Sequence of chain 3.A:
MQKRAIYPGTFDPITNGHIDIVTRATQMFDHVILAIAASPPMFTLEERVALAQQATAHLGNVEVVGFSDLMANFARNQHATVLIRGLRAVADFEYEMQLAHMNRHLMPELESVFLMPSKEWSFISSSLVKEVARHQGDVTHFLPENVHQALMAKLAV

Sequence of chain 8.A:
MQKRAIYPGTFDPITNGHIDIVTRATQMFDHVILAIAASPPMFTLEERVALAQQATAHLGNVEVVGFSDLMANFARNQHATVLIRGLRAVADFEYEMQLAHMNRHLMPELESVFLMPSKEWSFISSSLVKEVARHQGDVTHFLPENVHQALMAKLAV

The small molecule below binds the protein below.
Small molecule (SMILES): COc1nnc(-c2ccc(Cl)cc2)c(C)c1C

Binding-site contacts:
Ligand atom C12 contacts residue ASP72 of chain 3.A at 4.0 Å.
Ligand atom C12 contacts residue ALA37 of chain 3.A at 3.7 Å (hydrophobic).
Ligand atom C13 contacts residue ASP72 of chain 3.A at 3.5 Å.
Ligand atom C10 contacts residue LEU73 of chain 3.A at 3.6 Å (hydrophobic).
Ligand atom C13 contacts residue LEU73 of chain 3.A at 4.3 Å (hydrophobic).
Ligand atom C3 contacts residue MET74 of chain 3.A at 4.2 Å (hydrophobic).
Ligand atom C5 contacts residue MET74 of chain 3.A at 3.5 Å (hydrophobic).
Ligand atom C3 contacts residue ASP72 of chain 3.A at 4.0 Å.
Ligand atom N9 contacts residue PHE70 of chain 3.A at 3.9 Å.
Ligand atom C13 contacts residue SER71 of chain 3.A at 3.2 Å.
Ligand atom O15 contacts residue ALA38 of chain 3.A at 3.9 Å.
Ligand atom C3 contacts residue LEU73 of chain 3.A at 4.1 Å (hydrophobic).
Ligand atom C13 contacts residue HIS138 of chain 8.A at 3.3 Å.
Ligand atom C17 contacts residue ALA37 of chain 3.A at 3.5 Å (hydrophobic).
Ligand atom C5 contacts residue LEU73 of chain 3.A at 3.7 Å (hydrophobic).
Ligand atom C10 contacts residue MET74 of chain 3.A at 4.2 Å (hydrophobic).
Ligand atom C2 contacts residue MET74 of chain 3.A at 4.3 Å (hydrophobic).
Ligand atom CL1 contacts residue VAL135 of chain 8.A at 3.6 Å.
Ligand atom C2 contacts residue LEU73 of chain 3.A at 4.3 Å (hydrophobic).
Ligand atom C1 contacts residue MET74 of chain 3.A at 4.1 Å (hydrophobic).
Ligand atom C8 contacts residue LEU73 of chain 3.A at 3.6 Å (hydrophobic).
Ligand atom C17 contacts residue PHE70 of chain 3.A at 3.0 Å (hydrophobic).
Ligand atom CL1 contacts residue MET105 of chain 3.A at 4.0 Å.
Ligand atom O15 contacts residue ALA37 of chain 3.A at 3.1 Å.
Ligand atom CL1 contacts residue LEU102 of chain 3.A at 3.3 Å.
Ligand atom C17 contacts residue SER71 of chain 3.A at 3.5 Å.
Ligand atom O15 contacts residue SER39 of chain 3.A at 3.9 Å.
Ligand atom C17 contacts residue ASP72 of chain 3.A at 3.6 Å.
Ligand atom C14 contacts residue LEU73 of chain 3.A at 4.1 Å (hydrophobic).
Ligand atom C10 contacts residue ASN106 of chain 3.A at 4.2 Å.
Ligand atom O15 contacts residue ASP72 of chain 3.A at 4.3 Å.
Ligand atom C7 contacts residue ASP72 of chain 3.A at 3.5 Å.
Ligand atom O15 contacts residue PHE70 of chain 3.A at 4.2 Å.
Ligand atom N9 contacts residue ALA37 of chain 3.A at 3.5 Å.
Ligand atom C10 contacts residue LEU102 of chain 3.A at 4.1 Å (hydrophobic).
Ligand atom C14 contacts residue LEU102 of chain 3.A at 3.8 Å (hydrophobic).
Ligand atom C12 contacts residue PHE70 of chain 3.A at 4.1 Å (hydrophobic).
Ligand atom C17 contacts residue ALA38 of chain 3.A at 3.5 Å (hydrophobic).
Ligand atom C8 contacts residue HIS138 of chain 8.A at 3.2 Å.
Ligand atom CL1 contacts residue LEU131 of chain 8.A at 3.8 Å.